This protein binds this small molecule.
Small molecule (SMILES): CC(=O)N[C@H]1[C@H](O[C@H]2[C@H](O)[C@@H](NC(C)=O)CO[C@@H]2CO)O[C@H](CO)[C@@H](O)[C@@H]1O

Binding-site contacts:
Ligand atom C7 contacts residue MET151 of chain 49.F at 4.0 Å (hydrophobic).
Ligand atom C1 contacts residue GLY150 of chain 49.F at 3.8 Å.
Ligand atom O7 contacts residue THR156 of chain 49.F at 2.4 Å.
Ligand atom N2 contacts residue HIS148 of chain 49.F at 2.8 Å (h-bond).
Ligand atom C8 contacts residue MET151 of chain 49.F at 4.1 Å (hydrophobic).
Ligand atom O6 contacts residue ASP155 of chain 49.F at 4.2 Å.
Ligand atom C6 contacts residue GLY157 of chain 49.F at 4.2 Å.
Ligand atom O4 contacts residue THR156 of chain 49.F at 4.2 Å.
Ligand atom C8 contacts residue HIS148 of chain 49.F at 1.2 Å.
Ligand atom N2 contacts residue ASN154 of chain 49.F at 4.3 Å.
Ligand atom C6 contacts residue THR156 of chain 49.F at 1.8 Å.
Ligand atom C8 contacts residue THR156 of chain 49.F at 2.9 Å.
Ligand atom N2 contacts residue THR156 of chain 49.F at 4.3 Å.
Ligand atom C2 contacts residue GLY150 of chain 49.F at 4.5 Å.
Ligand atom O4 contacts residue ASN154 of chain 49.F at 3.5 Å (h-bond).
Ligand atom C1 contacts residue MET151 of chain 49.F at 3.6 Å (hydrophobic).
Ligand atom C4 contacts residue THR156 of chain 49.F at 4.1 Å.
Ligand atom C6 contacts residue ASP155 of chain 49.F at 4.3 Å.
Ligand atom C8 contacts residue GLY157 of chain 49.F at 4.5 Å.
Ligand atom C2 contacts residue MET151 of chain 49.F at 4.1 Å (hydrophobic).
Ligand atom O5 contacts residue THR156 of chain 49.F at 3.8 Å.
Ligand atom O7 contacts residue HIS148 of chain 49.F at 3.3 Å (h-bond).
Ligand atom C6 contacts residue ASN154 of chain 49.F at 3.0 Å.
Ligand atom C2 contacts residue HIS148 of chain 49.F at 4.2 Å.
Ligand atom N2 contacts residue MET151 of chain 49.F at 3.4 Å.
Ligand atom C7 contacts residue THR156 of chain 49.F at 3.4 Å.
Ligand atom C7 contacts residue HIS148 of chain 49.F at 2.3 Å.
Ligand atom C3 contacts residue ASN154 of chain 49.F at 3.5 Å.
Ligand atom O5 contacts residue ARG164 of chain 49.F at 4.3 Å.
Ligand atom C5 contacts residue THR156 of chain 49.F at 3.2 Å.
Ligand atom O6 contacts residue ASN154 of chain 49.F at 2.4 Å (h-bond).
Ligand atom C5 contacts residue ASN154 of chain 49.F at 2.1 Å.
Ligand atom N2 contacts residue GLY150 of chain 49.F at 4.1 Å.
Ligand atom C4 contacts residue ASN154 of chain 49.F at 3.2 Å.
Ligand atom O6 contacts residue THR156 of chain 49.F at 1.2 Å (h-bond).
Ligand atom C2 contacts residue ASN154 of chain 49.F at 3.5 Å.
Ligand atom C1 contacts residue ASN154 of chain 49.F at 2.5 Å.
Ligand atom O5 contacts residue ASN154 of chain 49.F at 2.4 Å (h-bond).

Sequence of chain 49.F:
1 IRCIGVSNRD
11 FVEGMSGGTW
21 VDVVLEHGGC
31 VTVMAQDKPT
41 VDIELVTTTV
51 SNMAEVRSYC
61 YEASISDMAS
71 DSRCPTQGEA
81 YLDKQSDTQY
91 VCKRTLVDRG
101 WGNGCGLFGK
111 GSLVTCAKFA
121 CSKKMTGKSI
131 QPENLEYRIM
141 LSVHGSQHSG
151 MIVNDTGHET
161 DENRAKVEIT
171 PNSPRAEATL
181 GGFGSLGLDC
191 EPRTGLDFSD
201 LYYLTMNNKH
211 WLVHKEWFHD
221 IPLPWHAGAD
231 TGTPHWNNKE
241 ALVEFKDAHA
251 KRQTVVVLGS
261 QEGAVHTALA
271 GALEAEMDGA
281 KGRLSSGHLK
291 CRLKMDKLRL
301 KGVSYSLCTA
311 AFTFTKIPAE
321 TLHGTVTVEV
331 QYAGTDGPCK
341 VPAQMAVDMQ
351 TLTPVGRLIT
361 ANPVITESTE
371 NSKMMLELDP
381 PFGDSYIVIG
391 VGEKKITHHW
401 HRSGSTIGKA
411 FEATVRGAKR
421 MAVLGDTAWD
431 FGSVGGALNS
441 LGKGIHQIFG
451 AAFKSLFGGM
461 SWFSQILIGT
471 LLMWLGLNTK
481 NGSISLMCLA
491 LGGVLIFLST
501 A